Binding-site contacts:
Ligand atom C4 contacts residue ASN1015 of chain 1.B at 4.3 Å.
Ligand atom C1 contacts residue THR1017 of chain 1.B at 3.9 Å.
Ligand atom O5 contacts residue THR1017 of chain 1.B at 3.3 Å.
Ligand atom C5 contacts residue ASN1015 of chain 1.B at 3.7 Å.
Ligand atom C5 contacts residue THR1017 of chain 1.B at 4.2 Å.
Ligand atom O7 contacts residue GLN788 of chain 1.A at 3.5 Å (h-bond).
Ligand atom C7 contacts residue GLN788 of chain 1.A at 4.1 Å.
Ligand atom O5 contacts residue ASN1015 of chain 1.B at 2.4 Å (h-bond).
Ligand atom O7 contacts residue ASN1015 of chain 1.B at 4.2 Å.
Ligand atom C3 contacts residue ASN1015 of chain 1.B at 3.8 Å.
Ligand atom C6 contacts residue THR1017 of chain 1.B at 4.4 Å.
Ligand atom N2 contacts residue GLN788 of chain 1.A at 4.1 Å.
Ligand atom C6 contacts residue ASN1015 of chain 1.B at 4.1 Å.
Ligand atom O3 contacts residue LEU771 of chain 1.A at 3.7 Å.
Ligand atom C1 contacts residue ASN1015 of chain 1.B at 1.4 Å.
Ligand atom C2 contacts residue THR1017 of chain 1.B at 4.2 Å.
Ligand atom N2 contacts residue ASN1015 of chain 1.B at 2.9 Å (h-bond).
Ligand atom C8 contacts residue PHE1018 of chain 1.B at 3.5 Å (hydrophobic).
Ligand atom C7 contacts residue ASN1015 of chain 1.B at 3.3 Å.
Ligand atom C4 contacts residue THR1017 of chain 1.B at 4.4 Å.
Ligand atom C2 contacts residue ASN1015 of chain 1.B at 2.5 Å.
Ligand atom C8 contacts residue ASN1015 of chain 1.B at 3.4 Å.

Sequence of chain 1.B:
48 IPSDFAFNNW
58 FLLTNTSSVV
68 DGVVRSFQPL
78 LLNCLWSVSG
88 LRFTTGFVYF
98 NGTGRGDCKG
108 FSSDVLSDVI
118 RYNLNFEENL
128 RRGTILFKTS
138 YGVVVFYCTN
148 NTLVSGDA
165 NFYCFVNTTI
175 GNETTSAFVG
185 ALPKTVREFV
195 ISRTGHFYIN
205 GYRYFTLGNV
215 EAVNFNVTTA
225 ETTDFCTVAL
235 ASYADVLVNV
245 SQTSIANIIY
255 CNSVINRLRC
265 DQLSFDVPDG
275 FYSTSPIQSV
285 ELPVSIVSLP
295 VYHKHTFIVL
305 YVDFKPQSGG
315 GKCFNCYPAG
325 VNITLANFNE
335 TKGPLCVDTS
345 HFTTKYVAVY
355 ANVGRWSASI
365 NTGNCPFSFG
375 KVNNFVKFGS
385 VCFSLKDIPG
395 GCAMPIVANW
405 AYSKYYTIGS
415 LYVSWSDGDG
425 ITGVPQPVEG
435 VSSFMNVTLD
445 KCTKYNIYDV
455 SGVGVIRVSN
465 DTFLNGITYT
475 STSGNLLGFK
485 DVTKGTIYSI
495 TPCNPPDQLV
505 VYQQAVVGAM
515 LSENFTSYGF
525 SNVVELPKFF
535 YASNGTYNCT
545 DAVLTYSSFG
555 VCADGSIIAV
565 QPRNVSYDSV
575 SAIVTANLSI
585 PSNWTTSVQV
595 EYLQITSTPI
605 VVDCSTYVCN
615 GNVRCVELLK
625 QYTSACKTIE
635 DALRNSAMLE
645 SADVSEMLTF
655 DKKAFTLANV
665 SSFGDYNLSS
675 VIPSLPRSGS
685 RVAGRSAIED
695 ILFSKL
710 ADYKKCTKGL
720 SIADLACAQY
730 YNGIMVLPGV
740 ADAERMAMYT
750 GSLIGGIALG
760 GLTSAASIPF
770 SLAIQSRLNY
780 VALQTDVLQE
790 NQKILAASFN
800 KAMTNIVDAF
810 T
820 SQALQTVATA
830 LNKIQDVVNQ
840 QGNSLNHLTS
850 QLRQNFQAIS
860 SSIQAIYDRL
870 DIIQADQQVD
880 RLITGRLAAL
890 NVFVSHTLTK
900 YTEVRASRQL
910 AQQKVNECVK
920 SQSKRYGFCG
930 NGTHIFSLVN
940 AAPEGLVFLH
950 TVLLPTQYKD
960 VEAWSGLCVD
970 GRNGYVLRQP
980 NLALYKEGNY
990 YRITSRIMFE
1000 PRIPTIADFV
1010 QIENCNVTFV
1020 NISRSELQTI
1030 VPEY

A protein and the small-molecule ligand that binds it are described below.
Small molecule (SMILES): CC(=O)N[C@@H]1[C@@H](O)[C@H](O)[C@@H](CO)O[C@H]1O

Sequence of chain 1.A:
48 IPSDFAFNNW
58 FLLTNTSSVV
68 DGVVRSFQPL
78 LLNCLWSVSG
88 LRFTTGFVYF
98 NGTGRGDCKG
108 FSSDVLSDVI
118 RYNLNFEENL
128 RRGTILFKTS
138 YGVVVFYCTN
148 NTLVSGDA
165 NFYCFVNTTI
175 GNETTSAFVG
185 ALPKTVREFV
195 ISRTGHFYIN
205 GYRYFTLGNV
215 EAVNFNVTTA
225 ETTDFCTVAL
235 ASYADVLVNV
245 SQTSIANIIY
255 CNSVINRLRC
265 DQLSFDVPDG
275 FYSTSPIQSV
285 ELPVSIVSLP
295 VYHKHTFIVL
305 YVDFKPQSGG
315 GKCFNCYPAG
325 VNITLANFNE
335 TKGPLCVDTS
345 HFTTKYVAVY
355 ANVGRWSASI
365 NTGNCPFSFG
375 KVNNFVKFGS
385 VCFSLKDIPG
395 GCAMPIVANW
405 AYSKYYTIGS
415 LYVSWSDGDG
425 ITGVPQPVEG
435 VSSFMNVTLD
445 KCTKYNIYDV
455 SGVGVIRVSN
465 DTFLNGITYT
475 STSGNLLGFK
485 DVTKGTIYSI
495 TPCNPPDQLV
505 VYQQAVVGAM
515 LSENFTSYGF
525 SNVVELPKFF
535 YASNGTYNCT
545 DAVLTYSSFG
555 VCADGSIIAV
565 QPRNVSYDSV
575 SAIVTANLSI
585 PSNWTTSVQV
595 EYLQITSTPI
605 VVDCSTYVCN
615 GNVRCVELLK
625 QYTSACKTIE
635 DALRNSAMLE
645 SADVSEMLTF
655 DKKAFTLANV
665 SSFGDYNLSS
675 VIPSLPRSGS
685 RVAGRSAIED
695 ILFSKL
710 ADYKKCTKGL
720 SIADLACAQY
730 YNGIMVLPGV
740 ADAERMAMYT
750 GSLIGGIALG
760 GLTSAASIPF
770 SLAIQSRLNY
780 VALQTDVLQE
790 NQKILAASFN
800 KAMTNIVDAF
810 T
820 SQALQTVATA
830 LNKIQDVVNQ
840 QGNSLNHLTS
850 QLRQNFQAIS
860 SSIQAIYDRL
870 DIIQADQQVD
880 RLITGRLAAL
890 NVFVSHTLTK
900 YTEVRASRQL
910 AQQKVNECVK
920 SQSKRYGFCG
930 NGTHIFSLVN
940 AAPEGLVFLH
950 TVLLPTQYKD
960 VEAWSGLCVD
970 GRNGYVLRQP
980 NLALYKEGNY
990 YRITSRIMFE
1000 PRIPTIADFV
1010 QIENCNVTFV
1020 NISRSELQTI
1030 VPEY